Binding-site contacts:
Ligand atom C9 contacts residue CYS339 of chain 1.A at 3.5 Å (hydrophobic).
Ligand atom C2 contacts residue LYS342 of chain 1.A at 3.9 Å.
Ligand atom O2 contacts residue ASP329 of chain 1.A at 3.6 Å (salt-bridge).
Ligand atom C8 contacts residue CYS339 of chain 1.A at 3.8 Å (hydrophobic).
Ligand atom C2 contacts residue PHE332 of chain 1.A at 4.5 Å (hydrophobic).
Ligand atom C1 contacts residue CYS339 of chain 1.A at 4.2 Å (hydrophobic).
Ligand atom O2 contacts residue LYS342 of chain 1.A at 3.5 Å (salt-bridge).
Ligand atom C5 contacts residue LYS342 of chain 1.A at 4.1 Å.
Ligand atom C4 contacts residue CYS339 of chain 1.A at 2.6 Å (hydrophobic).
Ligand atom C6 contacts residue LYS341 of chain 1.A at 4.1 Å.
Ligand atom C6 contacts residue VAL340 of chain 1.A at 4.0 Å (hydrophobic).
Ligand atom O4 contacts residue CYS339 of chain 1.A at 3.2 Å (h-bond).
Ligand atom C5 contacts residue CYS339 of chain 1.A at 3.2 Å (hydrophobic).
Ligand atom C1 contacts residue LYS342 of chain 1.A at 4.1 Å.
Ligand atom O4 contacts residue PHE354 of chain 1.A at 4.2 Å.
Ligand atom C3 contacts residue LYS342 of chain 1.A at 4.2 Å.
Ligand atom C7 contacts residue CYS339 of chain 1.A at 4.0 Å (hydrophobic).
Ligand atom C1 contacts residue ASP329 of chain 1.A at 3.2 Å.
Ligand atom C3 contacts residue LYS341 of chain 1.A at 4.4 Å.
Ligand atom O4 contacts residue ASP329 of chain 1.A at 3.1 Å (salt-bridge).
Ligand atom C2 contacts residue PHE354 of chain 1.A at 4.4 Å (hydrophobic).
Ligand atom C5 contacts residue VAL340 of chain 1.A at 4.0 Å (hydrophobic).
Ligand atom C2 contacts residue ASP329 of chain 1.A at 3.1 Å.
Ligand atom C5 contacts residue LYS341 of chain 1.A at 3.8 Å.
Ligand atom C3 contacts residue PHE354 of chain 1.A at 4.5 Å (hydrophobic).
Ligand atom C6 contacts residue CYS339 of chain 1.A at 4.1 Å (hydrophobic).
Ligand atom C2 contacts residue CYS339 of chain 1.A at 3.0 Å (hydrophobic).
Ligand atom O4 contacts residue PHE332 of chain 1.A at 3.3 Å.
Ligand atom C3 contacts residue CYS339 of chain 1.A at 1.7 Å (hydrophobic).
Ligand atom O1 contacts residue ASP329 of chain 1.A at 3.3 Å.

Sequence of chain 1.A:
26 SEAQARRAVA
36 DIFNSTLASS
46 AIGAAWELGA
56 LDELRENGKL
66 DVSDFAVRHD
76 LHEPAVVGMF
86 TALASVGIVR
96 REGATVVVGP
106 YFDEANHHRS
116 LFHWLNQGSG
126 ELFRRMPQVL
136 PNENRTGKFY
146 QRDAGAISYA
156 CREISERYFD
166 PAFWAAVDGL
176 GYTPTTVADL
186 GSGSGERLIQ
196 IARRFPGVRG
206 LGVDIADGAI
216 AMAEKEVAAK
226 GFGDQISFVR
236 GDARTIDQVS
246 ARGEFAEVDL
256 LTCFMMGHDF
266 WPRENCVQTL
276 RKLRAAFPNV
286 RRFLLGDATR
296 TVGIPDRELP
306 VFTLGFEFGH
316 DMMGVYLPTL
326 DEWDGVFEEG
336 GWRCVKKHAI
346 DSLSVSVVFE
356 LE

This small molecule binds to this protein.
Small molecule (SMILES): O=C(O)[C@H](O)Cc1ccc(O)cc1